Binding-site contacts:
Ligand atom C30 contacts residue PRO402 of chain 1.D at 3.2 Å (hydrophobic).
Ligand atom C13 contacts residue GLY39 of chain 1.D at 3.8 Å.
Ligand atom C17 contacts residue GLN33 of chain 1.D at 3.1 Å.
Ligand atom C20 contacts residue GLY42 of chain 1.F at 3.6 Å.
Ligand atom O1 contacts residue GLN226 of chain 1.P at 3.8 Å.
Ligand atom C13 contacts residue GLN33 of chain 1.D at 3.0 Å.
Ligand atom C20 contacts residue GLN33 of chain 1.D at 3.2 Å.
Ligand atom C26 contacts residue GLN33 of chain 1.D at 3.2 Å.
Ligand atom C24 contacts residue GLY39 of chain 1.D at 3.7 Å.
Ligand atom C12 contacts residue GLY39 of chain 1.D at 3.2 Å.
Ligand atom C29 contacts residue MET51 of chain 1.F at 3.4 Å (hydrophobic).
Ligand atom C27 contacts residue GLN226 of chain 1.P at 3.5 Å.
Ligand atom O2 contacts residue HIS38 of chain 1.D at 3.3 Å.
Ligand atom C14 contacts residue PHE68 of chain 1.F at 3.5 Å (hydrophobic).
Ligand atom C28 contacts residue GLY39 of chain 1.D at 3.7 Å.
Ligand atom C19 contacts residue GLY39 of chain 1.D at 3.1 Å.
Ligand atom C15 contacts residue THR40 of chain 1.F at 3.2 Å.
Ligand atom C28 contacts residue GLY42 of chain 1.F at 3.6 Å.
Ligand atom C29 contacts residue THR135 of chain 1.D at 3.6 Å.
Ligand atom O4 contacts residue TYR87 of chain 1.D at 2.4 Å (h-bond).
Ligand atom O4 contacts residue GLY39 of chain 1.D at 3.8 Å.
Ligand atom C27 contacts residue GLU225 of chain 1.P at 3.2 Å.
Ligand atom C13 contacts residue GLY42 of chain 1.F at 3.8 Å.
Ligand atom C23 contacts residue TYR87 of chain 1.D at 3.6 Å (hydrophobic).
Ligand atom C16 contacts residue GLU225 of chain 1.P at 3.5 Å.
Ligand atom N5 contacts residue GLY39 of chain 1.D at 3.5 Å (h-bond).
Ligand atom C12 contacts residue HIS38 of chain 1.D at 3.7 Å.
Ligand atom C25 contacts residue GLY39 of chain 1.D at 3.7 Å.
Ligand atom C27 contacts residue LEU143 of chain 1.D at 3.6 Å (hydrophobic).
Ligand atom C23 contacts residue GLY39 of chain 1.D at 3.3 Å.
Ligand atom C16 contacts residue GLN226 of chain 1.P at 3.0 Å.
Ligand atom C24 contacts residue HIS38 of chain 1.D at 3.4 Å.
Ligand atom C26 contacts residue HIS38 of chain 1.D at 3.8 Å.
Ligand atom N5 contacts residue HIS38 of chain 1.D at 3.2 Å.
Ligand atom C30 contacts residue VAL403 of chain 1.D at 3.7 Å (hydrophobic).
Ligand atom C14 contacts residue GLU225 of chain 1.P at 3.2 Å.
Ligand atom C22 contacts residue LEU138 of chain 1.D at 3.6 Å (hydrophobic).
Ligand atom C9 contacts residue GLU225 of chain 1.P at 3.6 Å.
Ligand atom C28 contacts residue VAL40 of chain 1.D at 3.5 Å (hydrophobic).
Ligand atom C28 contacts residue LEU43 of chain 1.F at 3.3 Å (hydrophobic).

Sequence of chain 1.D:
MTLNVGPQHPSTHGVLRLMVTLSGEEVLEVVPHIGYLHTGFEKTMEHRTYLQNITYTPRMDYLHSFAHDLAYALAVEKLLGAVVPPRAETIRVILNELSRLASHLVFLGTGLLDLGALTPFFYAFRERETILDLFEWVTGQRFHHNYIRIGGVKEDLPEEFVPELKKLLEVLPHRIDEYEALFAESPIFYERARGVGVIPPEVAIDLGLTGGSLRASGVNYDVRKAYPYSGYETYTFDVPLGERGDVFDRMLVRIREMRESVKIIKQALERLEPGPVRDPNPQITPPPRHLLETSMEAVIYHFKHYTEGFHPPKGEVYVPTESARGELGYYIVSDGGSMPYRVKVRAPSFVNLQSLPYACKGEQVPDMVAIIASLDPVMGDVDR

The protein below binds the small molecule below.
Small molecule (SMILES): C/C=C(\C)[C@H](O)[C@H](C)/C=C(C)/C=C/C/C(C)=C/Cc1[nH]c(OC)c(OC)c(=O)c1C

Sequence of chain 1.P:
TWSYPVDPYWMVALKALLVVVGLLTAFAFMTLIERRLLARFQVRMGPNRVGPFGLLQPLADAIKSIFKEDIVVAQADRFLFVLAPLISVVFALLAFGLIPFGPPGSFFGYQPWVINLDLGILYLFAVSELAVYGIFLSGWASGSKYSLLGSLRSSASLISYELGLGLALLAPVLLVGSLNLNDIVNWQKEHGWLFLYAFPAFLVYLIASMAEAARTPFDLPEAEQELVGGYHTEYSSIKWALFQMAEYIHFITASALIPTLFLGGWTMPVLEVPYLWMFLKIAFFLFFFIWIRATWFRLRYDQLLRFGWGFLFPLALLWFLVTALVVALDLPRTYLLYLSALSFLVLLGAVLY

Sequence of chain 1.F:
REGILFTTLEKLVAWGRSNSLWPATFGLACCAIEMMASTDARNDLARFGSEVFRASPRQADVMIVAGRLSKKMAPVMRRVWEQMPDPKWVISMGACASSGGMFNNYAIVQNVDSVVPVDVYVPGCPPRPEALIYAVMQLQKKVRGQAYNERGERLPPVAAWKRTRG